Binding-site contacts:
Ligand atom C18 contacts residue TYR223 of chain 1.A at 3.9 Å (hydrophobic).
Ligand atom O2 contacts residue THR317 of chain 1.A at 3.3 Å (h-bond).
Ligand atom S1 contacts residue THR317 of chain 1.A at 3.5 Å (h-bond).
Ligand atom C10 contacts residue SER64 of chain 1.A at 2.6 Å.
Ligand atom O14 contacts residue SER64 of chain 1.A at 3.6 Å.
Ligand atom N9 contacts residue SER319 of chain 1.A at 3.8 Å.
Ligand atom O4 contacts residue THR317 of chain 1.A at 2.7 Å (h-bond).
Ligand atom S1 contacts residue TYR151 of chain 1.A at 3.8 Å.
Ligand atom C19 contacts residue TYR223 of chain 1.A at 4.0 Å (hydrophobic).
Ligand atom C17 contacts residue GLN120 of chain 1.A at 3.5 Å.
Ligand atom O12 contacts residue GLY63 of chain 1.A at 3.8 Å.
Ligand atom O12 contacts residue GLY318 of chain 1.A at 3.4 Å.
Ligand atom C11 contacts residue SER319 of chain 1.A at 4.0 Å.
Ligand atom C13 contacts residue ASN153 of chain 1.A at 3.5 Å.
Ligand atom C6 contacts residue TYR151 of chain 1.A at 3.7 Å (hydrophobic).
Ligand atom O4 contacts residue TYR151 of chain 1.A at 3.3 Å (h-bond).
Ligand atom N15 contacts residue SER319 of chain 1.A at 3.9 Å.
Ligand atom C11 contacts residue SER64 of chain 1.A at 1.6 Å.
Ligand atom O2 contacts residue ASN347 of chain 1.A at 3.9 Å.
Ligand atom N5 contacts residue TYR151 of chain 1.A at 3.0 Å (h-bond).
Ligand atom O4 contacts residue LYS316 of chain 1.A at 2.8 Å (salt-bridge).
Ligand atom C21 contacts residue VAL213 of chain 1.A at 4.1 Å (hydrophobic).
Ligand atom N9 contacts residue SER64 of chain 1.A at 3.7 Å.
Ligand atom C10 contacts residue TYR151 of chain 1.A at 4.0 Å (hydrophobic).
Ligand atom C8 contacts residue SER319 of chain 1.A at 3.8 Å.
Ligand atom O12 contacts residue SER64 of chain 1.A at 2.5 Å (h-bond).
Ligand atom C21 contacts residue TYR223 of chain 1.A at 3.7 Å (hydrophobic).
Ligand atom O3 contacts residue ALA293 of chain 1.A at 3.9 Å.
Ligand atom C6 contacts residue SER64 of chain 1.A at 3.5 Å.
Ligand atom O14 contacts residue ASN153 of chain 1.A at 2.8 Å (h-bond).
Ligand atom O2 contacts residue GLY318 of chain 1.A at 4.1 Å.
Ligand atom S1 contacts residue LYS316 of chain 1.A at 4.1 Å.
Ligand atom O14 contacts residue TYR223 of chain 1.A at 3.8 Å.
Ligand atom C13 contacts residue SER64 of chain 1.A at 4.1 Å.
Ligand atom C10 contacts residue ASN153 of chain 1.A at 4.0 Å.
Ligand atom C11 contacts residue TYR151 of chain 1.A at 3.9 Å (hydrophobic).
Ligand atom C13 contacts residue SER319 of chain 1.A at 3.8 Å.
Ligand atom O3 contacts residue TYR151 of chain 1.A at 3.5 Å.
Ligand atom N5 contacts residue SER64 of chain 1.A at 3.1 Å (h-bond).
Ligand atom O12 contacts residue SER319 of chain 1.A at 2.8 Å (h-bond).

Sequence of chain 1.A:
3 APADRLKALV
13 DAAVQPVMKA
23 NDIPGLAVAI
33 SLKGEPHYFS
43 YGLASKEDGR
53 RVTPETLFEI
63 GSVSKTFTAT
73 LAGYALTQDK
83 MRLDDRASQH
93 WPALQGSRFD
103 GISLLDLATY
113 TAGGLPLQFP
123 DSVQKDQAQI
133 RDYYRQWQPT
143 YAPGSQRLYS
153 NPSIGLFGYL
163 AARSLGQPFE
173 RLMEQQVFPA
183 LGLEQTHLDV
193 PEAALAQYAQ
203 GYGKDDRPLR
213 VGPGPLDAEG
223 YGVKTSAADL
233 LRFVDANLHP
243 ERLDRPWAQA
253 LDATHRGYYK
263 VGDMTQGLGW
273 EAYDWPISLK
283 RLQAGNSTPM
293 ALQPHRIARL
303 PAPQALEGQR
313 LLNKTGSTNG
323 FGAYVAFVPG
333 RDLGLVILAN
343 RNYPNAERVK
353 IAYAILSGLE

The small molecule below binds the protein below.
Small molecule (SMILES): O=C(O)[C@@H]1[C@H](NS(=O)(=O)O)CCN1C(=O)N[C@@H]1CCCNCC1